A small-molecule ligand and the protein it binds are described below.
Small molecule (SMILES): C[C@H](NC(=O)[C@H](CCCN=C(N)N)NC(=O)CNC(=O)[C@H](C)NC(=O)[C@H](CCC(=O)O)NC(=O)[C@@H](N)CCC(=O)O)C(=O)N[C@@H](Cc1ccccc1)C(=O)N[C@@H](CO)C(=O)N[C@@H](Cc1ccccc1)C(=O)O

Sequence of chain 1.A:
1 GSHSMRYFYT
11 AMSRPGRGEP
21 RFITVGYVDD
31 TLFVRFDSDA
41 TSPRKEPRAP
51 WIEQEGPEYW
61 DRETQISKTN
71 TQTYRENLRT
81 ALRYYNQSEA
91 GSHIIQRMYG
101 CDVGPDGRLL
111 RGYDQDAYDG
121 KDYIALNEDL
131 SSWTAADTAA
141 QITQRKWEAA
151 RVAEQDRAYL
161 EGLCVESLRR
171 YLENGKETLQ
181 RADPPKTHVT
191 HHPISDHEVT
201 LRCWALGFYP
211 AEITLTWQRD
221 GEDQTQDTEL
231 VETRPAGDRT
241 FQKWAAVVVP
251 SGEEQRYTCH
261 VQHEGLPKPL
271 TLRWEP

Binding-site contacts:
Ligand atom OG contacts residue GLU76 of chain 1.A at 3.1 Å (salt-bridge).
Ligand atom CG contacts residue TYR7 of chain 1.A at 3.5 Å (hydrophobic).
Ligand atom CA contacts residue TYR99 of chain 1.A at 3.4 Å (hydrophobic).
Ligand atom C contacts residue TYR84 of chain 1.A at 3.4 Å (hydrophobic).
Ligand atom N contacts residue GLU63 of chain 1.A at 2.9 Å (salt-bridge).
Ligand atom OE2 contacts residue ARG170 of chain 1.A at 2.8 Å (salt-bridge).
Ligand atom O contacts residue TYR84 of chain 1.A at 2.7 Å (h-bond).
Ligand atom O contacts residue TYR159 of chain 1.A at 2.6 Å (h-bond).
Ligand atom CG contacts residue TYR59 of chain 1.A at 3.4 Å (hydrophobic).
Ligand atom OE1 contacts residue ARG62 of chain 1.A at 3.0 Å (salt-bridge).
Ligand atom O contacts residue THR73 of chain 1.A at 3.5 Å.
Ligand atom O contacts residue ASN77 of chain 1.A at 3.4 Å (h-bond).
Ligand atom N contacts residue TYR159 of chain 1.A at 3.4 Å.
Ligand atom CB contacts residue TYR99 of chain 1.A at 3.2 Å (hydrophobic).
Ligand atom CG contacts residue TYR171 of chain 1.A at 3.3 Å (hydrophobic).
Ligand atom N contacts residue TYR7 of chain 1.A at 3.1 Å (h-bond).
Ligand atom CA contacts residue ASN77 of chain 1.A at 3.3 Å.
Ligand atom C contacts residue ASN77 of chain 1.A at 3.5 Å.
Ligand atom CB contacts residue ASN70 of chain 1.A at 3.2 Å.
Ligand atom O contacts residue THR143 of chain 1.A at 2.7 Å (h-bond).
Ligand atom OE2 contacts residue LYS45 of chain 1.A at 2.7 Å (salt-bridge).
Ligand atom CA contacts residue TYR171 of chain 1.A at 3.5 Å (hydrophobic).
Ligand atom OE1 contacts residue TYR99 of chain 1.A at 2.5 Å (h-bond).
Ligand atom CE1 contacts residue ASP156 of chain 1.A at 3.4 Å.
Ligand atom N contacts residue ASN70 of chain 1.A at 3.0 Å (h-bond).
Ligand atom N contacts residue ASN77 of chain 1.A at 2.7 Å (h-bond).
Ligand atom C contacts residue TYR7 of chain 1.A at 3.4 Å (hydrophobic).
Ligand atom C contacts residue THR143 of chain 1.A at 3.5 Å.
Ligand atom N contacts residue SER167 of chain 1.A at 3.0 Å (h-bond).
Ligand atom O contacts residue TRP147 of chain 1.A at 2.8 Å (h-bond).
Ligand atom CA contacts residue TYR7 of chain 1.A at 3.4 Å (hydrophobic).
Ligand atom CD1 contacts residue ASN77 of chain 1.A at 3.4 Å.
Ligand atom CG contacts residue TYR99 of chain 1.A at 3.4 Å (hydrophobic).
Ligand atom CA contacts residue GLU63 of chain 1.A at 3.5 Å.
Ligand atom OXT contacts residue LYS146 of chain 1.A at 2.8 Å (salt-bridge).
Ligand atom OE1 contacts residue TYR9 of chain 1.A at 2.5 Å (h-bond).
Ligand atom N contacts residue TYR99 of chain 1.A at 3.0 Å (h-bond).
Ligand atom CD contacts residue TYR99 of chain 1.A at 3.3 Å (hydrophobic).
Ligand atom N contacts residue TYR171 of chain 1.A at 2.7 Å (h-bond).
Ligand atom CB contacts residue GLU76 of chain 1.A at 3.4 Å.